This small molecule binds to this protein.
Small molecule (SMILES): O=C1N2C=C(c3ccc(O)cc3)N=C(Cc3ccccc3)C2=N[C@@]1(Cc1ccc(C(F)(F)F)cc1)OO

Binding-site contacts:
Ligand atom N02 contacts residue TYR141 of chain 1.N at 2.6 Å (h-bond).
Ligand atom C02 contacts residue TYR141 of chain 1.N at 3.5 Å (hydrophobic).
Ligand atom O03 contacts residue HIS178 of chain 1.N at 3.3 Å (h-bond).
Ligand atom F01 contacts residue THR175 of chain 1.N at 3.4 Å.
Ligand atom C11 contacts residue TRP117 of chain 1.N at 3.4 Å (hydrophobic).
Ligand atom C06 contacts residue ILE114 of chain 1.N at 3.4 Å (hydrophobic).
Ligand atom C06 contacts residue GLY118 of chain 1.N at 3.5 Å.
Ligand atom O01 contacts residue TYR193 of chain 1.N at 3.4 Å (h-bond).
Ligand atom C24 contacts residue TYR91 of chain 1.N at 3.2 Å (hydrophobic).
Ligand atom C03 contacts residue TYR141 of chain 1.N at 3.4 Å (hydrophobic).
Ligand atom O03 contacts residue TYR193 of chain 1.N at 2.1 Å (h-bond).
Ligand atom O04 contacts residue MET28 of chain 1.N at 3.4 Å.
Ligand atom C25 contacts residue TRP95 of chain 1.N at 3.6 Å (hydrophobic).
Ligand atom C22 contacts residue MET28 of chain 1.N at 3.5 Å (hydrophobic).
Ligand atom C26 contacts residue HIS25 of chain 1.N at 3.4 Å.
Ligand atom C25 contacts residue MET28 of chain 1.N at 3.4 Å (hydrophobic).
Ligand atom C25 contacts residue HIS25 of chain 1.N at 3.6 Å.
Ligand atom C24 contacts residue MET28 of chain 1.N at 3.5 Å (hydrophobic).
Ligand atom O04 contacts residue HIS25 of chain 1.N at 2.8 Å (h-bond).
Ligand atom C26 contacts residue TRP182 of chain 1.N at 3.5 Å (hydrophobic).
Ligand atom C27 contacts residue TRP182 of chain 1.N at 3.5 Å (hydrophobic).
Ligand atom C26 contacts residue TRP95 of chain 1.N at 3.5 Å (hydrophobic).
Ligand atom F03 contacts residue MET174 of chain 1.N at 3.1 Å.
Ligand atom C12 contacts residue TRP117 of chain 1.N at 3.6 Å (hydrophobic).
Ligand atom F03 contacts residue THR175 of chain 1.N at 3.1 Å.
Ligand atom F03 contacts residue HIS178 of chain 1.N at 3.5 Å.
Ligand atom N01 contacts residue TRP117 of chain 1.N at 3.5 Å.
Ligand atom C03 contacts residue LEU121 of chain 1.N at 3.4 Å (hydrophobic).
Ligand atom C23 contacts residue MET28 of chain 1.N at 3.4 Å (hydrophobic).
Ligand atom O02 contacts residue TYR193 of chain 1.N at 3.5 Å (h-bond).
Ligand atom O02 contacts residue TYR141 of chain 1.N at 3.3 Å.
Ligand atom O04 contacts residue TRP95 of chain 1.N at 3.2 Å (h-bond).
Ligand atom F01 contacts residue ILE114 of chain 1.N at 2.8 Å.
Ligand atom C25 contacts residue TYR91 of chain 1.N at 3.3 Å (hydrophobic).
Ligand atom F02 contacts residue GLY118 of chain 1.N at 3.5 Å.
Ligand atom O01 contacts residue HIS178 of chain 1.N at 3.0 Å.
Ligand atom C19 contacts residue TYR141 of chain 1.N at 3.4 Å (hydrophobic).
Ligand atom N03 contacts residue MET28 of chain 1.N at 3.6 Å.
Ligand atom O04 contacts residue TYR91 of chain 1.N at 2.7 Å (h-bond).
Ligand atom C01 contacts residue TYR193 of chain 1.N at 3.5 Å (hydrophobic).

Sequence of chain 1.N:
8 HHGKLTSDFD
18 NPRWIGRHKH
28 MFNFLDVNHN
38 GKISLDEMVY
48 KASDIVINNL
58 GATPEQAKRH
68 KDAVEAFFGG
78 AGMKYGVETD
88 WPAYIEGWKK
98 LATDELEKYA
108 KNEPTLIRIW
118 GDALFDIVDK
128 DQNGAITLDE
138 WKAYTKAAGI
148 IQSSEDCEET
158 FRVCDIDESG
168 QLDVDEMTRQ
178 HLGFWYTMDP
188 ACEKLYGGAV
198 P